This small molecule binds to this protein.
Small molecule (SMILES): O=C(O)CO

Sequence of chain 1.A:
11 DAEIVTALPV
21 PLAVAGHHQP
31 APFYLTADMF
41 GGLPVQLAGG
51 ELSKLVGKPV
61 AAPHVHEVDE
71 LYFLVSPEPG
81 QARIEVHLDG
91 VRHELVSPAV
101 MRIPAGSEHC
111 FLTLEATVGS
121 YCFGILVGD

Binding-site contacts:
Ligand atom O contacts residue HIS27 of chain 1.A at 4.3 Å.
Ligand atom O contacts residue FE1 of chain 1.C at 2.2 Å.
Ligand atom CA contacts residue HIS66 of chain 1.A at 4.3 Å.
Ligand atom O2 contacts residue FE1 of chain 1.C at 2.5 Å.
Ligand atom C contacts residue FE1 of chain 1.C at 3.0 Å.
Ligand atom O contacts residue 5RN1 of chain 1.E at 3.9 Å.
Ligand atom O2 contacts residue GLU70 of chain 1.A at 2.4 Å (salt-bridge).
Ligand atom CA contacts residue GLU70 of chain 1.A at 3.1 Å.
Ligand atom CA contacts residue HIS27 of chain 1.A at 3.0 Å.
Ligand atom OXT contacts residue HIS64 of chain 1.A at 4.1 Å.
Ligand atom O contacts residue HIS64 of chain 1.A at 3.0 Å (h-bond).
Ligand atom C contacts residue GLU70 of chain 1.A at 3.7 Å.
Ligand atom O contacts residue TYR72 of chain 1.A at 2.6 Å (h-bond).
Ligand atom OXT contacts residue VAL60 of chain 1.A at 3.9 Å.
Ligand atom OXT contacts residue HIS27 of chain 1.A at 3.1 Å (h-bond).
Ligand atom O contacts residue GLU70 of chain 1.A at 3.2 Å (salt-bridge).
Ligand atom CA contacts residue FE1 of chain 1.C at 3.2 Å.
Ligand atom OXT contacts residue TYR72 of chain 1.A at 3.9 Å.
Ligand atom CA contacts residue HIS64 of chain 1.A at 3.9 Å.
Ligand atom O contacts residue HIS109 of chain 1.A at 3.7 Å.
Ligand atom O2 contacts residue HIS27 of chain 1.A at 3.8 Å.
Ligand atom C contacts residue HIS64 of chain 1.A at 3.5 Å.
Ligand atom O2 contacts residue HIS64 of chain 1.A at 3.6 Å.
Ligand atom O2 contacts residue HIS66 of chain 1.A at 3.0 Å (h-bond).
Ligand atom O2 contacts residue 5RN1 of chain 1.E at 4.1 Å.
Ligand atom C contacts residue HIS27 of chain 1.A at 3.3 Å.
Ligand atom OXT contacts residue PHE111 of chain 1.A at 3.6 Å.
Ligand atom OXT contacts residue 5RN1 of chain 1.E at 3.3 Å.
Ligand atom C contacts residue TYR72 of chain 1.A at 3.6 Å (hydrophobic).
Ligand atom O2 contacts residue VAL24 of chain 1.A at 4.2 Å.
Ligand atom CA contacts residue 5RN1 of chain 1.E at 3.2 Å.
Ligand atom C contacts residue 5RN1 of chain 1.E at 3.2 Å.
Ligand atom OXT contacts residue FE1 of chain 1.C at 4.2 Å.